Binding-site contacts:
Ligand atom C contacts residue ARG323 of chain 2.A at 4.1 Å.
Ligand atom C contacts residue GLN228 of chain 2.A at 4.5 Å.
Ligand atom N contacts residue GLU227 of chain 2.A at 4.5 Å.
Ligand atom O contacts residue GLN228 of chain 2.A at 4.1 Å.
Ligand atom C3 contacts residue GLN228 of chain 2.A at 4.4 Å.
Ligand atom C contacts residue GLU227 of chain 2.A at 4.0 Å.
Ligand atom C4 contacts residue GLU227 of chain 2.A at 4.3 Å.
Ligand atom C1 contacts residue ARG323 of chain 2.A at 3.9 Å.
Ligand atom C3 contacts residue GLU227 of chain 2.A at 4.4 Å.
Ligand atom C1 contacts residue GLU227 of chain 2.A at 3.8 Å.
Ligand atom O contacts residue GLU227 of chain 2.A at 4.1 Å.
Ligand atom C4 contacts residue GLN228 of chain 2.A at 4.0 Å.
Ligand atom C2 contacts residue GLU227 of chain 2.A at 4.2 Å.
Ligand atom O contacts residue ARG323 of chain 2.A at 3.6 Å.

Sequence of chain 2.A:
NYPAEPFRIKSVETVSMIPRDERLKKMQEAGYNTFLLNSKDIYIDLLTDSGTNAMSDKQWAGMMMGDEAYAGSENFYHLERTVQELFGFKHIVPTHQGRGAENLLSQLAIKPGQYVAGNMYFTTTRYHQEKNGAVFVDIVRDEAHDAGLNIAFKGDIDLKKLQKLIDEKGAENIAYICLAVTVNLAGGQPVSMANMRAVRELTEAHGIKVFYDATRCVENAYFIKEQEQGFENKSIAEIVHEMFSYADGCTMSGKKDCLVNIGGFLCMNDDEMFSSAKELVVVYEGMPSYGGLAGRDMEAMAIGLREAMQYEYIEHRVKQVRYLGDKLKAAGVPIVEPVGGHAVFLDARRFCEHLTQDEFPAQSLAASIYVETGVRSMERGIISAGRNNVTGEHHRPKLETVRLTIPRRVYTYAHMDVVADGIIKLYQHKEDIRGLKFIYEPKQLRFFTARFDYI

A protein and the small-molecule ligand that binds it are described below.
Small molecule (SMILES): Oc1ccncc1